Sequence of chain 1.J:
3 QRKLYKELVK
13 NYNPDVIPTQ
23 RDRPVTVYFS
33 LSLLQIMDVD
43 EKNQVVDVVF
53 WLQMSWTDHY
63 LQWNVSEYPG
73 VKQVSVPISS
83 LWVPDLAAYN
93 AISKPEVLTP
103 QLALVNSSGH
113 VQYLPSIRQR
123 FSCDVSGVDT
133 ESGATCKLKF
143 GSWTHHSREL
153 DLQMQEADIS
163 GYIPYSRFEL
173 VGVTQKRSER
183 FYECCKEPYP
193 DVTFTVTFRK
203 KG

Binding-site contacts:
Ligand atom C8 contacts residue GLN114 of chain 1.J at 3.8 Å.
Ligand atom C1 contacts residue ASN108 of chain 1.J at 1.5 Å.
Ligand atom C1 contacts residue HIS112 of chain 1.J at 4.0 Å.
Ligand atom N2 contacts residue ASN108 of chain 1.J at 2.8 Å (h-bond).
Ligand atom C5 contacts residue ASN108 of chain 1.J at 3.7 Å.
Ligand atom C4 contacts residue ASN108 of chain 1.J at 4.3 Å.
Ligand atom C3 contacts residue ASN108 of chain 1.J at 3.8 Å.
Ligand atom O5 contacts residue HIS112 of chain 1.J at 3.7 Å.
Ligand atom C2 contacts residue ASN108 of chain 1.J at 2.5 Å.
Ligand atom O5 contacts residue ASN108 of chain 1.J at 2.4 Å (h-bond).
Ligand atom C8 contacts residue HIS112 of chain 1.J at 3.2 Å.
Ligand atom C6 contacts residue SER110 of chain 1.J at 4.0 Å.
Ligand atom C5 contacts residue SER110 of chain 1.J at 3.8 Å.
Ligand atom C8 contacts residue ASN108 of chain 1.J at 3.4 Å.
Ligand atom C7 contacts residue ASN108 of chain 1.J at 3.5 Å.
Ligand atom C1 contacts residue SER110 of chain 1.J at 3.6 Å.
Ligand atom O5 contacts residue SER110 of chain 1.J at 3.1 Å (h-bond).

A protein and the small-molecule ligand that binds it are described below.
Small molecule (SMILES): CC(=O)N[C@@H]1[C@@H](O)[C@H](O)[C@@H](CO)O[C@H]1O